The small molecule below binds the protein below.
Small molecule (SMILES): CC(=O)N[C@H]1[C@H](O[C@H]2[C@H](O)[C@@H](NC(C)=O)CO[C@@H]2CO)O[C@H](CO)[C@@H](O)[C@@H]1O

Binding-site contacts:
Ligand atom C5 contacts residue ASN163 of chain 1.A at 3.6 Å.
Ligand atom O6 contacts residue THR248 of chain 1.A at 4.2 Å.
Ligand atom O7 contacts residue ASN163 of chain 1.A at 4.1 Å.
Ligand atom N2 contacts residue ASN163 of chain 1.A at 2.9 Å (h-bond).
Ligand atom O3 contacts residue ARG192 of chain 3.A at 4.2 Å.
Ligand atom C1 contacts residue ASN163 of chain 1.A at 1.4 Å.
Ligand atom O3 contacts residue ASP198 of chain 3.A at 3.8 Å.
Ligand atom C3 contacts residue ARG192 of chain 3.A at 4.3 Å.
Ligand atom O7 contacts residue ILE188 of chain 3.A at 4.2 Å.
Ligand atom C6 contacts residue TYR201 of chain 1.A at 4.2 Å (hydrophobic).
Ligand atom O5 contacts residue ASN163 of chain 1.A at 2.3 Å (h-bond).
Ligand atom C2 contacts residue ASN163 of chain 1.A at 2.5 Å.
Ligand atom O4 contacts residue ARG192 of chain 3.A at 3.7 Å.
Ligand atom C4 contacts residue ASN163 of chain 1.A at 4.2 Å.
Ligand atom C3 contacts residue ASN163 of chain 1.A at 3.8 Å.
Ligand atom C7 contacts residue ASN163 of chain 1.A at 3.7 Å.
Ligand atom O6 contacts residue TYR201 of chain 1.A at 2.8 Å (h-bond).

Sequence of chain 3.A:
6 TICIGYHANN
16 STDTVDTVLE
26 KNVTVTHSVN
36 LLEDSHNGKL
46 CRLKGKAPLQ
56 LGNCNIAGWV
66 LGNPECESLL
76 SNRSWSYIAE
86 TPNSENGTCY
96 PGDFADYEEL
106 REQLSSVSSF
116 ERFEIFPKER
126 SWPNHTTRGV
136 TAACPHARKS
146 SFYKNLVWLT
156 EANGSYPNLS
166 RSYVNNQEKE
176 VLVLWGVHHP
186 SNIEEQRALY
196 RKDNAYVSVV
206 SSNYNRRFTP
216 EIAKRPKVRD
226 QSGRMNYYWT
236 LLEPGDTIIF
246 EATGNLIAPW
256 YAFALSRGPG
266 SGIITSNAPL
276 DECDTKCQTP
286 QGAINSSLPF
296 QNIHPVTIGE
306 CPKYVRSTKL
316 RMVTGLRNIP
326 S

Sequence of chain 1.A:
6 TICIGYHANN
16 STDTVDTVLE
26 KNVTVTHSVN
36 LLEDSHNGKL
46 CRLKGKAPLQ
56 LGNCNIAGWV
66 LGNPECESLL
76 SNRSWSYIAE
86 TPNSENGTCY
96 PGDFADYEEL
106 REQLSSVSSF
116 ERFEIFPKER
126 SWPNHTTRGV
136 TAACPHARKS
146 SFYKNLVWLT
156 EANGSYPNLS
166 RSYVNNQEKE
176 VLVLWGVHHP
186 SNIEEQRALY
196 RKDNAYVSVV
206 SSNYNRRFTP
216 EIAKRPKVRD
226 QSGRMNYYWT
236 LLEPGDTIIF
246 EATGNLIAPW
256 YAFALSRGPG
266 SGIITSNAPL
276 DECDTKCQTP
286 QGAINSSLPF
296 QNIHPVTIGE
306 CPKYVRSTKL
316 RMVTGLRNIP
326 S